Binding-site contacts:
Ligand atom O4 contacts residue TYR145 of chain 1.A at 4.2 Å.
Ligand atom C11 contacts residue TYR145 of chain 1.A at 3.7 Å (hydrophobic).
Ligand atom O1B contacts residue SER147 of chain 1.A at 3.1 Å (h-bond).
Ligand atom C6 contacts residue TYR145 of chain 1.A at 3.4 Å (hydrophobic).
Ligand atom C4 contacts residue TYR145 of chain 1.A at 3.6 Å (hydrophobic).
Ligand atom C1 contacts residue SER147 of chain 1.A at 3.6 Å.
Ligand atom O1B contacts residue ALA146 of chain 1.A at 3.2 Å.
Ligand atom N5 contacts residue TYR145 of chain 1.A at 2.6 Å (h-bond).
Ligand atom C10 contacts residue TYR145 of chain 1.A at 3.6 Å (hydrophobic).
Ligand atom C7 contacts residue TYR145 of chain 1.A at 3.8 Å (hydrophobic).
Ligand atom C11 contacts residue ARG143 of chain 1.A at 4.0 Å.
Ligand atom C8 contacts residue ALA146 of chain 1.A at 4.4 Å (hydrophobic).
Ligand atom O8 contacts residue ALA146 of chain 1.A at 3.3 Å.
Ligand atom O1A contacts residue ALA146 of chain 1.A at 4.2 Å.
Ligand atom O1A contacts residue SER147 of chain 1.A at 2.8 Å (h-bond).
Ligand atom C5 contacts residue TYR145 of chain 1.A at 3.3 Å (hydrophobic).
Ligand atom C9 contacts residue TYR145 of chain 1.A at 4.2 Å (hydrophobic).
Ligand atom C1 contacts residue ALA146 of chain 1.A at 3.9 Å (hydrophobic).
Ligand atom C6 contacts residue ALA146 of chain 1.A at 4.2 Å (hydrophobic).
Ligand atom O1B contacts residue ASN148 of chain 1.A at 4.3 Å.

This small molecule binds to this protein.
Small molecule (SMILES): CC(=O)N[C@H]1[C@H]([C@H](O)[C@H](O)CO)O[C@@](O)(C(=O)O)C[C@@H]1O

Sequence of chain 1.A:
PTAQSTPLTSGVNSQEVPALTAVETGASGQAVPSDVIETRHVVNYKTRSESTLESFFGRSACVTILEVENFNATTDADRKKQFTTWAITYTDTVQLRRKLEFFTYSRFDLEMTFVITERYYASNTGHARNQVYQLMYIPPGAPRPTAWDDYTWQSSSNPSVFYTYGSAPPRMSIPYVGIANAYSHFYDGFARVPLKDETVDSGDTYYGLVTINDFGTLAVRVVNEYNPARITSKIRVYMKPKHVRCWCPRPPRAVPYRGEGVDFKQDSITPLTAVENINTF